Binding-site contacts:
Ligand atom CE contacts residue LEU234 of chain 1.A at 3.7 Å (hydrophobic).
Ligand atom C2 contacts residue LEU100 of chain 1.A at 3.8 Å (hydrophobic).
Ligand atom CE contacts residue TRP229 of chain 1.A at 4.1 Å (hydrophobic).
Ligand atom C6 contacts residue LEU100 of chain 1.A at 3.9 Å (hydrophobic).
Ligand atom C12 contacts residue TYR181 of chain 1.A at 3.8 Å (hydrophobic).
Ligand atom CE contacts residue TYR188 of chain 1.A at 3.6 Å (hydrophobic).
Ligand atom CL contacts residue PRO236 of chain 1.A at 3.8 Å.
Ligand atom C3 contacts residue LEU100 of chain 1.A at 3.9 Å (hydrophobic).
Ligand atom C10 contacts residue TYR318 of chain 1.A at 3.6 Å (hydrophobic).
Ligand atom C8 contacts residue TYR318 of chain 1.A at 3.8 Å (hydrophobic).
Ligand atom N1 contacts residue LEU100 of chain 1.A at 3.7 Å.
Ligand atom C9 contacts residue HIS235 of chain 1.A at 3.1 Å.
Ligand atom CC contacts residue TYR181 of chain 1.A at 3.8 Å (hydrophobic).
Ligand atom CL contacts residue PHE227 of chain 1.A at 3.6 Å.
Ligand atom C2 contacts residue LYS103 of chain 1.A at 4.1 Å.
Ligand atom C9 contacts residue TYR318 of chain 1.A at 3.3 Å (hydrophobic).
Ligand atom C10 contacts residue LYS101 of chain 1.A at 3.7 Å.
Ligand atom C13 contacts residue TYR188 of chain 1.A at 3.8 Å (hydrophobic).
Ligand atom O2 contacts residue LYS103 of chain 1.A at 3.8 Å.
Ligand atom CF contacts residue TYR188 of chain 1.A at 3.5 Å (hydrophobic).
Ligand atom CL contacts residue HIS235 of chain 1.A at 3.2 Å.
Ligand atom O2 contacts residue LYS101 of chain 1.A at 3.5 Å (salt-bridge).
Ligand atom C6 contacts residue LYS103 of chain 1.A at 3.7 Å.
Ligand atom N1 contacts residue LYS103 of chain 1.A at 3.4 Å.
Ligand atom C7 contacts residue VAL106 of chain 1.A at 4.0 Å (hydrophobic).
Ligand atom C2 contacts residue LYS101 of chain 1.A at 3.7 Å.
Ligand atom CB contacts residue TYR181 of chain 1.A at 3.8 Å (hydrophobic).
Ligand atom CL contacts residue TYR318 of chain 1.A at 4.0 Å.
Ligand atom C13 contacts residue VAL179 of chain 1.A at 3.7 Å (hydrophobic).
Ligand atom CD contacts residue TYR188 of chain 1.A at 4.0 Å (hydrophobic).
Ligand atom C10 contacts residue LYS103 of chain 1.A at 4.0 Å.
Ligand atom C9 contacts residue PRO236 of chain 1.A at 3.5 Å (hydrophobic).
Ligand atom CL contacts residue LEU234 of chain 1.A at 3.1 Å.
Ligand atom O2 contacts residue LEU100 of chain 1.A at 4.0 Å.
Ligand atom N1 contacts residue LYS101 of chain 1.A at 2.8 Å (salt-bridge).
Ligand atom C11 contacts residue VAL179 of chain 1.A at 3.7 Å (hydrophobic).
Ligand atom C6 contacts residue LYS101 of chain 1.A at 3.6 Å.
Ligand atom C8 contacts residue HIS235 of chain 1.A at 3.6 Å.
Ligand atom CD contacts residue TRP229 of chain 1.A at 3.8 Å (hydrophobic).
Ligand atom C10 contacts residue PRO236 of chain 1.A at 3.7 Å (hydrophobic).

Sequence of chain 1.A:
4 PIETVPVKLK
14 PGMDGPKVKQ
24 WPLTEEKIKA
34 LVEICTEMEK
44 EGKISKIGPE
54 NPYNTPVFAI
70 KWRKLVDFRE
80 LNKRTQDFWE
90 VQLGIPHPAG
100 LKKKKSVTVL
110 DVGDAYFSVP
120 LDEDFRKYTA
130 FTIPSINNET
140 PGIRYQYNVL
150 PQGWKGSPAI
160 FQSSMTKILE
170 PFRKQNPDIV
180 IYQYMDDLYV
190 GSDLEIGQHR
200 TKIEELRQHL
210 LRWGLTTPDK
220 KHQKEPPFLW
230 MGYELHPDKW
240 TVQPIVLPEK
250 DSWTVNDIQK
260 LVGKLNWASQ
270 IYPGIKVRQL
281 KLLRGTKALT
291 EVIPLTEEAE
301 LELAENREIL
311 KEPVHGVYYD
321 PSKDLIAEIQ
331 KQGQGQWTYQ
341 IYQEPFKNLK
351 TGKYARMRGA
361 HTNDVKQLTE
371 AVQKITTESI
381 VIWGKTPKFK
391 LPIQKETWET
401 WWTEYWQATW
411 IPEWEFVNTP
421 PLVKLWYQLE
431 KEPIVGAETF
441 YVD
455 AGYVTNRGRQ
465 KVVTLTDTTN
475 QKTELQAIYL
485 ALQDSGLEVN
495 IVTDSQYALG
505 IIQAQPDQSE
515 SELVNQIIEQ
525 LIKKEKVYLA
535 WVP

The protein below binds the small molecule below.
Small molecule (SMILES): CC(C)c1c(OC2CCCCC2)c2cc(Cl)ccc2[nH]c1=O